A small-molecule ligand and the protein it binds are described below.
Small molecule (SMILES): Fc1cccc(I)c1

Sequence of chain 1.A:
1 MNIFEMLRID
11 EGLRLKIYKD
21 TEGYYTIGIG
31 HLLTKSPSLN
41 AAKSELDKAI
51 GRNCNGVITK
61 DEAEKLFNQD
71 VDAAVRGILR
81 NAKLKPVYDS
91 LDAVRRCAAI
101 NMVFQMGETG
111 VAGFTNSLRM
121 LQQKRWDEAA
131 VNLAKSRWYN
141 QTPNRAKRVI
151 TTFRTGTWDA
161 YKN

Binding-site contacts:
Ligand atom C02 contacts residue ALA99 of chain 1.A at 4.0 Å (hydrophobic).
Ligand atom C03 contacts residue VAL87 of chain 1.A at 4.2 Å (hydrophobic).
Ligand atom C02 contacts residue VAL103 of chain 1.A at 4.5 Å (hydrophobic).
Ligand atom C05 contacts residue VAL87 of chain 1.A at 4.2 Å (hydrophobic).
Ligand atom C04 contacts residue VAL87 of chain 1.A at 3.6 Å (hydrophobic).
Ligand atom C03 contacts residue TYR88 of chain 1.A at 3.7 Å (hydrophobic).
Ligand atom C04 contacts residue TYR88 of chain 1.A at 3.8 Å (hydrophobic).
Ligand atom C08 contacts residue LEU118 of chain 1.A at 4.1 Å (hydrophobic).
Ligand atom C02 contacts residue ILE78 of chain 1.A at 4.3 Å (hydrophobic).
Ligand atom F01 contacts residue ILE78 of chain 1.A at 3.1 Å.
Ligand atom C03 contacts residue LEU118 of chain 1.A at 4.2 Å (hydrophobic).
Ligand atom C06 contacts residue LEU118 of chain 1.A at 3.5 Å (hydrophobic).
Ligand atom C03 contacts residue ILE78 of chain 1.A at 4.5 Å (hydrophobic).
Ligand atom I07 contacts residue LEU118 of chain 1.A at 4.4 Å.
Ligand atom C03 contacts residue ALA99 of chain 1.A at 4.0 Å (hydrophobic).
Ligand atom F01 contacts residue VAL103 of chain 1.A at 3.9 Å.
Ligand atom C06 contacts residue VAL111 of chain 1.A at 4.0 Å (hydrophobic).
Ligand atom C03 contacts residue LEU84 of chain 1.A at 3.5 Å (hydrophobic).
Ligand atom C04 contacts residue LEU118 of chain 1.A at 3.7 Å (hydrophobic).
Ligand atom F01 contacts residue LEU84 of chain 1.A at 3.1 Å.
Ligand atom C08 contacts residue LEU84 of chain 1.A at 4.1 Å (hydrophobic).
Ligand atom C06 contacts residue ALA99 of chain 1.A at 3.5 Å (hydrophobic).
Ligand atom C04 contacts residue ALA99 of chain 1.A at 3.8 Å (hydrophobic).
Ligand atom C02 contacts residue VAL111 of chain 1.A at 4.4 Å (hydrophobic).
Ligand atom C08 contacts residue VAL103 of chain 1.A at 4.1 Å (hydrophobic).
Ligand atom I07 contacts residue MET102 of chain 1.A at 3.3 Å.
Ligand atom C04 contacts residue LEU84 of chain 1.A at 4.3 Å (hydrophobic).
Ligand atom C08 contacts residue VAL111 of chain 1.A at 3.5 Å (hydrophobic).
Ligand atom C05 contacts residue LEU118 of chain 1.A at 3.4 Å (hydrophobic).
Ligand atom C05 contacts residue PHE153 of chain 1.A at 4.5 Å (hydrophobic).
Ligand atom C05 contacts residue LEU91 of chain 1.A at 4.4 Å (hydrophobic).
Ligand atom C02 contacts residue LEU84 of chain 1.A at 3.8 Å (hydrophobic).
Ligand atom I07 contacts residue VAL111 of chain 1.A at 3.8 Å.
Ligand atom I07 contacts residue ALA99 of chain 1.A at 4.1 Å.
Ligand atom C02 contacts residue LEU118 of chain 1.A at 4.4 Å (hydrophobic).
Ligand atom C04 contacts residue LEU91 of chain 1.A at 4.1 Å (hydrophobic).
Ligand atom C08 contacts residue ALA99 of chain 1.A at 3.8 Å (hydrophobic).
Ligand atom C05 contacts residue ALA99 of chain 1.A at 3.5 Å (hydrophobic).
Ligand atom C05 contacts residue LEU121 of chain 1.A at 4.3 Å (hydrophobic).
Ligand atom I07 contacts residue PHE153 of chain 1.A at 3.9 Å.